Binding-site contacts:
Ligand atom O1 contacts residue ILE163 of chain 1.A at 4.1 Å.
Ligand atom O3P contacts residue ALA162 of chain 1.A at 3.5 Å (h-bond).
Ligand atom C3 contacts residue LEU223 of chain 1.A at 3.5 Å (hydrophobic).
Ligand atom O3P contacts residue SER204 of chain 1.A at 3.0 Å (h-bond).
Ligand atom O3 contacts residue GLU158 of chain 1.A at 3.7 Å.
Ligand atom C1 contacts residue HIS86 of chain 1.A at 4.3 Å.
Ligand atom O1P contacts residue VAL205 of chain 1.A at 4.4 Å.
Ligand atom C1 contacts residue GLU158 of chain 1.A at 3.0 Å.
Ligand atom O3P contacts residue GLY203 of chain 1.A at 3.5 Å.
Ligand atom O1P contacts residue ALA224 of chain 1.A at 4.2 Å.
Ligand atom C1 contacts residue LEU223 of chain 1.A at 4.5 Å (hydrophobic).
Ligand atom P contacts residue GLY164 of chain 1.A at 3.6 Å.
Ligand atom C1 contacts residue GLY203 of chain 1.A at 4.1 Å.
Ligand atom O3 contacts residue HIS86 of chain 1.A at 3.3 Å (h-bond).
Ligand atom C2 contacts residue HIS86 of chain 1.A at 3.3 Å.
Ligand atom O3 contacts residue LYS12 of chain 1.A at 3.6 Å.
Ligand atom C2 contacts residue LEU223 of chain 1.A at 4.2 Å (hydrophobic).
Ligand atom C2 contacts residue GLU158 of chain 1.A at 2.5 Å.
Ligand atom O3 contacts residue ALA224 of chain 1.A at 4.0 Å.
Ligand atom P contacts residue SER204 of chain 1.A at 3.9 Å.
Ligand atom O3 contacts residue ASN10 of chain 1.A at 3.6 Å.
Ligand atom C3 contacts residue HIS86 of chain 1.A at 3.0 Å.
Ligand atom C1 contacts residue LYS12 of chain 1.A at 4.2 Å.
Ligand atom C3 contacts residue GLY202 of chain 1.A at 4.4 Å.
Ligand atom C3 contacts residue GLU158 of chain 1.A at 1.5 Å.
Ligand atom C1 contacts residue ILE163 of chain 1.A at 4.0 Å (hydrophobic).
Ligand atom O1 contacts residue GLY164 of chain 1.A at 4.4 Å.
Ligand atom O1 contacts residue GLU158 of chain 1.A at 4.4 Å.
Ligand atom O1P contacts residue SER204 of chain 1.A at 3.7 Å.
Ligand atom C2 contacts residue LYS12 of chain 1.A at 4.3 Å.
Ligand atom O3P contacts residue ILE163 of chain 1.A at 3.3 Å.
Ligand atom O1 contacts residue LYS12 of chain 1.A at 3.7 Å.
Ligand atom O2P contacts residue GLY164 of chain 1.A at 3.5 Å.
Ligand atom O1P contacts residue GLY225 of chain 1.A at 4.0 Å.
Ligand atom O3P contacts residue GLY164 of chain 1.A at 2.7 Å (h-bond).

This protein binds this small molecule.
Small molecule (SMILES): O=C(CBr)COP(=O)(O)O

Sequence of chain 1.A:
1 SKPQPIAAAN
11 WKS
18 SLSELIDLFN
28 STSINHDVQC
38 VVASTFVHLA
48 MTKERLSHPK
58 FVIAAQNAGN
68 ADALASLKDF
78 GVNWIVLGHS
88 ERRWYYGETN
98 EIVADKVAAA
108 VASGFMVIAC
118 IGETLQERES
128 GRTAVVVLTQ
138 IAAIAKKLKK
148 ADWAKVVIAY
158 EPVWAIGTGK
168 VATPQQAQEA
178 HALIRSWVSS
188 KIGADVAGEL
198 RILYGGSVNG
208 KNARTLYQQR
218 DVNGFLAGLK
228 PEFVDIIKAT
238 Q